Sequence of chain 1.A:
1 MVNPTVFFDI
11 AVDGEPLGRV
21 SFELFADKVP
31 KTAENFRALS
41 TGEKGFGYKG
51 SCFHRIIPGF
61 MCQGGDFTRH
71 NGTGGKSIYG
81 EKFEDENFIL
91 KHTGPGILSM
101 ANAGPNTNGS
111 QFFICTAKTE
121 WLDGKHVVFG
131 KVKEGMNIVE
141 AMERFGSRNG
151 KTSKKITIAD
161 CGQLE

A small-molecule ligand and the protein it binds are described below.
Small molecule (SMILES): C/C=C/C[C@@H](C)[C@@H](O)[C@H]1C(=O)N[C@@H]([C@@H](C)O)C(=O)N(C)CC(=O)N(C)[C@@H](CC(C)C)C(=O)N[C@@H](CC(C)C)C(=O)N(C)[C@@H](CC(C)C)C(=O)N[C@@H](C)C(=O)O[C@H](C(C)C)C(=O)N(C)[C@@H](CC(C)C)C(=O)N[C@@H](CC(C)C)C(=O)N(C)[C@@H](C(C)C)C(=O)N1C

Binding-site contacts:
Ligand atom CG2 contacts residue PHE60 of chain 1.A at 3.7 Å (hydrophobic).
Ligand atom CN contacts residue HIS126 of chain 1.A at 3.3 Å.
Ligand atom CG1 contacts residue ALA101 of chain 1.A at 3.8 Å (hydrophobic).
Ligand atom CB contacts residue ASN102 of chain 1.A at 3.3 Å.
Ligand atom CD1 contacts residue TRP121 of chain 1.A at 3.7 Å (hydrophobic).
Ligand atom CD1 contacts residue ARG55 of chain 1.A at 3.7 Å.
Ligand atom CB contacts residue PHE60 of chain 1.A at 3.6 Å (hydrophobic).
Ligand atom O contacts residue TRP121 of chain 1.A at 2.8 Å (h-bond).
Ligand atom CG1 contacts residue GLN63 of chain 1.A at 3.5 Å.
Ligand atom O contacts residue GLN63 of chain 1.A at 3.1 Å (h-bond).
Ligand atom C contacts residue GLY72 of chain 1.A at 3.3 Å.
Ligand atom N contacts residue GLY72 of chain 1.A at 3.1 Å (h-bond).
Ligand atom CG2 contacts residue ALA101 of chain 1.A at 3.6 Å (hydrophobic).
Ligand atom C contacts residue PHE60 of chain 1.A at 3.5 Å (hydrophobic).
Ligand atom O contacts residue ALA101 of chain 1.A at 3.6 Å.
Ligand atom CA contacts residue ASN102 of chain 1.A at 3.0 Å.
Ligand atom CB contacts residue TRP121 of chain 1.A at 3.8 Å (hydrophobic).
Ligand atom CA contacts residue GLY72 of chain 1.A at 3.3 Å.
Ligand atom OG1 contacts residue ALA103 of chain 1.A at 3.6 Å.
Ligand atom CB contacts residue GLY72 of chain 1.A at 3.7 Å.
Ligand atom CB contacts residue GLN111 of chain 1.A at 3.5 Å.
Ligand atom CA contacts residue PHE60 of chain 1.A at 3.8 Å (hydrophobic).
Ligand atom O contacts residue PHE60 of chain 1.A at 3.4 Å.
Ligand atom CB contacts residue PHE113 of chain 1.A at 3.7 Å (hydrophobic).
Ligand atom C contacts residue ASN102 of chain 1.A at 3.3 Å.
Ligand atom CG2 contacts residue GLN111 of chain 1.A at 3.5 Å.
Ligand atom O contacts residue PHE60 of chain 1.A at 3.8 Å.
Ligand atom O contacts residue HIS126 of chain 1.A at 3.3 Å.
Ligand atom CG2 contacts residue PHE113 of chain 1.A at 3.8 Å (hydrophobic).
Ligand atom O contacts residue ASN102 of chain 1.A at 3.5 Å (h-bond).
Ligand atom CG2 contacts residue ASN102 of chain 1.A at 3.8 Å.
Ligand atom CN contacts residue ARG55 of chain 1.A at 3.7 Å.
Ligand atom OG1 contacts residue ASN102 of chain 1.A at 3.3 Å (h-bond).
Ligand atom O contacts residue ARG55 of chain 1.A at 2.9 Å (salt-bridge).
Ligand atom CD1 contacts residue ASN102 of chain 1.A at 3.4 Å.
Ligand atom CA contacts residue ARG55 of chain 1.A at 3.8 Å.
Ligand atom CG1 contacts residue PHE113 of chain 1.A at 3.4 Å (hydrophobic).
Ligand atom CN contacts residue GLY72 of chain 1.A at 3.1 Å.
Ligand atom N contacts residue ASN102 of chain 1.A at 2.8 Å (h-bond).
Ligand atom CH contacts residue ALA103 of chain 1.A at 3.4 Å (hydrophobic).